The protein below binds the small molecule below.
Small molecule (SMILES): O=C([O-])C(=O)[O-]

Binding-site contacts:
Ligand atom O3 contacts residue MG1 of chain 1.V at 2.2 Å.
Ligand atom O3 contacts residue GLU188 of chain 1.C at 3.0 Å (salt-bridge).
Ligand atom C1 contacts residue ASP212 of chain 1.C at 3.8 Å.
Ligand atom O4 contacts residue ASP212 of chain 1.C at 4.1 Å.
Ligand atom C1 contacts residue MG1 of chain 1.V at 2.9 Å.
Ligand atom O4 contacts residue LYS186 of chain 1.C at 2.7 Å (salt-bridge).
Ligand atom O4 contacts residue ARG87 of chain 1.C at 4.5 Å.
Ligand atom C1 contacts residue GLU188 of chain 1.C at 3.6 Å.
Ligand atom O2 contacts residue LYS186 of chain 1.C at 3.8 Å.
Ligand atom C2 contacts residue GLU188 of chain 1.C at 3.8 Å.
Ligand atom O3 contacts residue GLY211 of chain 1.C at 3.7 Å.
Ligand atom O2 contacts residue MET276 of chain 1.C at 4.2 Å.
Ligand atom C1 contacts residue ALA209 of chain 1.C at 3.5 Å (hydrophobic).
Ligand atom O1 contacts residue ALA209 of chain 1.C at 3.2 Å.
Ligand atom O4 contacts residue GLU188 of chain 1.C at 3.3 Å (salt-bridge).
Ligand atom C1 contacts residue GLY211 of chain 1.C at 3.7 Å.
Ligand atom O2 contacts residue ARG87 of chain 1.C at 4.1 Å.
Ligand atom O2 contacts residue THR244 of chain 1.C at 3.4 Å (h-bond).
Ligand atom C2 contacts residue MG1 of chain 1.V at 3.0 Å.
Ligand atom O1 contacts residue MG1 of chain 1.V at 4.2 Å.
Ligand atom O1 contacts residue ARG210 of chain 1.C at 3.4 Å (salt-bridge).
Ligand atom O1 contacts residue ASP212 of chain 1.C at 3.9 Å.
Ligand atom O1 contacts residue GLY211 of chain 1.C at 2.8 Å (h-bond).
Ligand atom C1 contacts residue ARG210 of chain 1.C at 4.4 Å.
Ligand atom O4 contacts residue MG1 of chain 1.V at 2.2 Å.
Ligand atom C1 contacts residue THR244 of chain 1.C at 3.6 Å.
Ligand atom O2 contacts residue MG1 of chain 1.V at 4.2 Å.
Ligand atom O1 contacts residue THR244 of chain 1.C at 2.6 Å (h-bond).
Ligand atom C2 contacts residue LYS186 of chain 1.C at 3.6 Å.
Ligand atom O4 contacts residue ALA209 of chain 1.C at 4.2 Å.
Ligand atom O3 contacts residue ASP212 of chain 1.C at 2.9 Å (salt-bridge).
Ligand atom C2 contacts residue THR244 of chain 1.C at 4.0 Å.
Ligand atom O2 contacts residue ALA209 of chain 1.C at 4.0 Å.
Ligand atom C2 contacts residue ALA209 of chain 1.C at 3.7 Å (hydrophobic).
Ligand atom O2 contacts residue MET207 of chain 1.C at 4.1 Å.
Ligand atom O3 contacts residue ALA209 of chain 1.C at 3.9 Å.

Sequence of chain 1.C:
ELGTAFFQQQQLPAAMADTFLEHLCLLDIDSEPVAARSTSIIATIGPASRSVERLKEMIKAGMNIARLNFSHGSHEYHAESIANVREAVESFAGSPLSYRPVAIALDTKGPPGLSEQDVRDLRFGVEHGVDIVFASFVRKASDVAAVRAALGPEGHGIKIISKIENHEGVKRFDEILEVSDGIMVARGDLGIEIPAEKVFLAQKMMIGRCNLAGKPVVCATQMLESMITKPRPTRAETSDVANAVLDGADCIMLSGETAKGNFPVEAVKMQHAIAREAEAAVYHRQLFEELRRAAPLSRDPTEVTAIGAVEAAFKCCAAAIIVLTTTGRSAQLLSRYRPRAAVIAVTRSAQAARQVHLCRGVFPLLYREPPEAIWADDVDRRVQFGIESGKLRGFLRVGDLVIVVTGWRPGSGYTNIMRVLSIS